Binding-site contacts:
Ligand atom C10 contacts residue GLY168 of chain 1.V at 3.6 Å.
Ligand atom C11 contacts residue LYS33 of chain 1.V at 3.7 Å.
Ligand atom O21 contacts residue THR1 of chain 1.V at 2.3 Å (h-bond).
Ligand atom C38 contacts residue ASP125 of chain 1.W at 3.6 Å.
Ligand atom C6 contacts residue THR1 of chain 1.V at 3.7 Å.
Ligand atom C44 contacts residue MES1 of chain 1.PA at 3.5 Å.
Ligand atom C43 contacts residue MES1 of chain 1.PA at 3.6 Å.
Ligand atom C8 contacts residue THR1 of chain 1.V at 2.4 Å.
Ligand atom C11 contacts residue ARG19 of chain 1.V at 3.2 Å.
Ligand atom C1 contacts residue THR52 of chain 1.V at 3.7 Å.
Ligand atom C7 contacts residue THR1 of chain 1.V at 2.6 Å.
Ligand atom C23 contacts residue GLY47 of chain 1.V at 3.6 Å.
Ligand atom C11 contacts residue GLY168 of chain 1.V at 3.1 Å.
Ligand atom C11 contacts residue THR1 of chain 1.V at 2.5 Å.
Ligand atom C4 contacts residue CYS31 of chain 1.V at 3.5 Å (hydrophobic).
Ligand atom N22 contacts residue THR1 of chain 1.V at 3.6 Å.
Ligand atom C2 contacts residue THR52 of chain 1.V at 3.7 Å.
Ligand atom N25 contacts residue THR21 of chain 1.V at 3.0 Å (h-bond).
Ligand atom C12 contacts residue MES1 of chain 1.PA at 3.3 Å.
Ligand atom C10 contacts residue THR1 of chain 1.V at 1.5 Å.
Ligand atom C32 contacts residue LEU126 of chain 1.W at 3.6 Å (hydrophobic).
Ligand atom C12 contacts residue THR1 of chain 1.V at 2.5 Å.
Ligand atom C24 contacts residue GLY47 of chain 1.V at 3.4 Å.
Ligand atom O21 contacts residue GLY47 of chain 1.V at 3.0 Å (h-bond).
Ligand atom C47 contacts residue MES1 of chain 1.PA at 3.7 Å.
Ligand atom O49 contacts residue THR21 of chain 1.V at 3.1 Å (h-bond).
Ligand atom N22 contacts residue GLY47 of chain 1.V at 2.8 Å (h-bond).
Ligand atom O39 contacts residue ALA49 of chain 1.V at 3.0 Å (h-bond).
Ligand atom C7 contacts residue GLY47 of chain 1.V at 3.6 Å.
Ligand atom O13 contacts residue GLY168 of chain 1.V at 3.7 Å.
Ligand atom O13 contacts residue THR21 of chain 1.V at 3.1 Å (h-bond).
Ligand atom C42 contacts residue MES1 of chain 1.PA at 3.6 Å.
Ligand atom N28 contacts residue ASP125 of chain 1.W at 3.2 Å (salt-bridge).
Ligand atom C27 contacts residue THR21 of chain 1.V at 3.7 Å.
Ligand atom O21 contacts residue MES1 of chain 1.PA at 3.3 Å (h-bond).
Ligand atom O13 contacts residue THR1 of chain 1.V at 3.2 Å (h-bond).
Ligand atom C9 contacts residue THR1 of chain 1.V at 1.4 Å.
Ligand atom O37 contacts residue GLN22 of chain 1.V at 3.7 Å.
Ligand atom C42 contacts residue GLY47 of chain 1.V at 3.5 Å.
Ligand atom O49 contacts residue SER20 of chain 1.V at 3.2 Å (h-bond).

The protein below binds the small molecule below.
Small molecule (SMILES): COc1ccc(C[C@H](NC(=O)[C@H](C)NC(=O)CN2CCOCC2)C(=O)N[C@@H](Cc2ccccc2)[C@@H](O)[C@H](C)CO)cc1

Sequence of chain 1.V:
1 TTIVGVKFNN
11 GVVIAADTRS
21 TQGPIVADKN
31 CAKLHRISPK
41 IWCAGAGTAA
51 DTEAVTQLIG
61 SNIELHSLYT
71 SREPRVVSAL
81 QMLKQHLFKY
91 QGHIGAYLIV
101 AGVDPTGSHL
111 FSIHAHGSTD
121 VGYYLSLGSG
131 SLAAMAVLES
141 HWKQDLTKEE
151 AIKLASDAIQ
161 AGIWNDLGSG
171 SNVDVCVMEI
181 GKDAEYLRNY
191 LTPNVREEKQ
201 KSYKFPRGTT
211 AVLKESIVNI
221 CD

Sequence of chain 1.W:
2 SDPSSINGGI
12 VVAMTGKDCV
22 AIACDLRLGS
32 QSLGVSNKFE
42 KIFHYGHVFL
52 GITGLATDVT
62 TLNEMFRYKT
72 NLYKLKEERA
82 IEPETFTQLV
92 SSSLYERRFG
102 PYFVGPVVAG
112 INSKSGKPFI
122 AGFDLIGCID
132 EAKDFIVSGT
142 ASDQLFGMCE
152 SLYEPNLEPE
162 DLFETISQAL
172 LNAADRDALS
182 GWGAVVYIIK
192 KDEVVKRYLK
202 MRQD